Binding-site contacts:
Ligand atom C7 contacts residue ARG69 of chain 1.A at 3.4 Å.
Ligand atom C16 contacts residue LEU63 of chain 1.A at 4.0 Å (hydrophobic).
Ligand atom C9 contacts residue LEU82 of chain 1.A at 3.6 Å (hydrophobic).
Ligand atom C6 contacts residue TYR81 of chain 1.A at 4.0 Å (hydrophobic).
Ligand atom C2 contacts residue HIS204 of chain 1.A at 3.8 Å.
Ligand atom O1 contacts residue TRP203 of chain 1.A at 3.8 Å.
Ligand atom C4 contacts residue VAL201 of chain 1.A at 4.0 Å (hydrophobic).
Ligand atom C5 contacts residue HIS204 of chain 1.A at 4.0 Å.
Ligand atom C7 contacts residue VAL201 of chain 1.A at 4.1 Å (hydrophobic).
Ligand atom C10 contacts residue LEU82 of chain 1.A at 4.0 Å (hydrophobic).
Ligand atom C9 contacts residue VAL201 of chain 1.A at 4.0 Å (hydrophobic).
Ligand atom O2 contacts residue LEU82 of chain 1.A at 4.0 Å.
Ligand atom C18 contacts residue PRO66 of chain 1.A at 3.7 Å (hydrophobic).
Ligand atom C1 contacts residue ILE58 of chain 1.A at 3.8 Å (hydrophobic).
Ligand atom O3 contacts residue AKG1 of chain 1.B at 3.0 Å (h-bond).
Ligand atom C16 contacts residue THR65 of chain 1.A at 4.0 Å.
Ligand atom O3 contacts residue TYR81 of chain 1.A at 4.0 Å.
Ligand atom C1 contacts residue TRP203 of chain 1.A at 4.1 Å (hydrophobic).
Ligand atom C17 contacts residue LEU64 of chain 1.A at 3.5 Å (hydrophobic).
Ligand atom C15 contacts residue LEU82 of chain 1.A at 3.9 Å (hydrophobic).
Ligand atom C6 contacts residue AKG1 of chain 1.B at 4.0 Å.
Ligand atom C17 contacts residue PRO66 of chain 1.A at 3.7 Å (hydrophobic).
Ligand atom C8 contacts residue VAL201 of chain 1.A at 4.0 Å (hydrophobic).
Ligand atom C12 contacts residue ILE58 of chain 1.A at 3.8 Å (hydrophobic).
Ligand atom O3 contacts residue ARG69 of chain 1.A at 3.0 Å (salt-bridge).
Ligand atom C5 contacts residue LEU82 of chain 1.A at 4.1 Å (hydrophobic).
Ligand atom C5 contacts residue VAL201 of chain 1.A at 4.1 Å (hydrophobic).
Ligand atom O4 contacts residue VAL201 of chain 1.A at 3.3 Å.
Ligand atom C16 contacts residue LEU64 of chain 1.A at 3.9 Å (hydrophobic).
Ligand atom C19 contacts residue PRO66 of chain 1.A at 4.0 Å (hydrophobic).
Ligand atom C2 contacts residue TRP203 of chain 1.A at 3.9 Å (hydrophobic).
Ligand atom O2 contacts residue HIS204 of chain 1.A at 3.7 Å.
Ligand atom C13 contacts residue ILE58 of chain 1.A at 3.3 Å (hydrophobic).
Ligand atom C16 contacts residue VAL56 of chain 1.A at 4.0 Å (hydrophobic).
Ligand atom O4 contacts residue SER202 of chain 1.A at 2.7 Å (h-bond).
Ligand atom C8 contacts residue LEU82 of chain 1.A at 4.1 Å (hydrophobic).
Ligand atom O5 contacts residue SER202 of chain 1.A at 2.6 Å (h-bond).
Ligand atom C6 contacts residue ARG69 of chain 1.A at 3.6 Å.
Ligand atom C4 contacts residue LEU82 of chain 1.A at 3.7 Å (hydrophobic).
Ligand atom C20 contacts residue SER202 of chain 1.A at 3.4 Å.

Sequence of chain 1.A:
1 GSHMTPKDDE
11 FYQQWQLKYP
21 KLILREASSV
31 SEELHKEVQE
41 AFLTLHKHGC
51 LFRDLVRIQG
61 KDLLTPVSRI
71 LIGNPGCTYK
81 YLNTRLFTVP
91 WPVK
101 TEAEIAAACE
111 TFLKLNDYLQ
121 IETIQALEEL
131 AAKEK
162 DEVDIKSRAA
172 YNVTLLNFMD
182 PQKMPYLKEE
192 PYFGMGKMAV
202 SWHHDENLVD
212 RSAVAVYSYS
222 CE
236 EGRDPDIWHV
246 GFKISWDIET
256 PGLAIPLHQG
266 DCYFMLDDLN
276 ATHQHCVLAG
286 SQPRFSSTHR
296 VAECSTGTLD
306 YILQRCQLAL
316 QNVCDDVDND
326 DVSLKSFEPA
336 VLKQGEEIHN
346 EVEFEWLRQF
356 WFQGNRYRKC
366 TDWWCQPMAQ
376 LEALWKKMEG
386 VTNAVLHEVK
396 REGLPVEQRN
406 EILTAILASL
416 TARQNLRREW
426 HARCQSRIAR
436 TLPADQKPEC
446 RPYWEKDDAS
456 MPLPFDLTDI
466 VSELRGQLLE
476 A

The protein below binds the small molecule below.
Small molecule (SMILES): O=C(O)c1ccccc1-c1c2ccc(=O)cc-2oc2cc(O)ccc12